Sequence of chain 1.C:
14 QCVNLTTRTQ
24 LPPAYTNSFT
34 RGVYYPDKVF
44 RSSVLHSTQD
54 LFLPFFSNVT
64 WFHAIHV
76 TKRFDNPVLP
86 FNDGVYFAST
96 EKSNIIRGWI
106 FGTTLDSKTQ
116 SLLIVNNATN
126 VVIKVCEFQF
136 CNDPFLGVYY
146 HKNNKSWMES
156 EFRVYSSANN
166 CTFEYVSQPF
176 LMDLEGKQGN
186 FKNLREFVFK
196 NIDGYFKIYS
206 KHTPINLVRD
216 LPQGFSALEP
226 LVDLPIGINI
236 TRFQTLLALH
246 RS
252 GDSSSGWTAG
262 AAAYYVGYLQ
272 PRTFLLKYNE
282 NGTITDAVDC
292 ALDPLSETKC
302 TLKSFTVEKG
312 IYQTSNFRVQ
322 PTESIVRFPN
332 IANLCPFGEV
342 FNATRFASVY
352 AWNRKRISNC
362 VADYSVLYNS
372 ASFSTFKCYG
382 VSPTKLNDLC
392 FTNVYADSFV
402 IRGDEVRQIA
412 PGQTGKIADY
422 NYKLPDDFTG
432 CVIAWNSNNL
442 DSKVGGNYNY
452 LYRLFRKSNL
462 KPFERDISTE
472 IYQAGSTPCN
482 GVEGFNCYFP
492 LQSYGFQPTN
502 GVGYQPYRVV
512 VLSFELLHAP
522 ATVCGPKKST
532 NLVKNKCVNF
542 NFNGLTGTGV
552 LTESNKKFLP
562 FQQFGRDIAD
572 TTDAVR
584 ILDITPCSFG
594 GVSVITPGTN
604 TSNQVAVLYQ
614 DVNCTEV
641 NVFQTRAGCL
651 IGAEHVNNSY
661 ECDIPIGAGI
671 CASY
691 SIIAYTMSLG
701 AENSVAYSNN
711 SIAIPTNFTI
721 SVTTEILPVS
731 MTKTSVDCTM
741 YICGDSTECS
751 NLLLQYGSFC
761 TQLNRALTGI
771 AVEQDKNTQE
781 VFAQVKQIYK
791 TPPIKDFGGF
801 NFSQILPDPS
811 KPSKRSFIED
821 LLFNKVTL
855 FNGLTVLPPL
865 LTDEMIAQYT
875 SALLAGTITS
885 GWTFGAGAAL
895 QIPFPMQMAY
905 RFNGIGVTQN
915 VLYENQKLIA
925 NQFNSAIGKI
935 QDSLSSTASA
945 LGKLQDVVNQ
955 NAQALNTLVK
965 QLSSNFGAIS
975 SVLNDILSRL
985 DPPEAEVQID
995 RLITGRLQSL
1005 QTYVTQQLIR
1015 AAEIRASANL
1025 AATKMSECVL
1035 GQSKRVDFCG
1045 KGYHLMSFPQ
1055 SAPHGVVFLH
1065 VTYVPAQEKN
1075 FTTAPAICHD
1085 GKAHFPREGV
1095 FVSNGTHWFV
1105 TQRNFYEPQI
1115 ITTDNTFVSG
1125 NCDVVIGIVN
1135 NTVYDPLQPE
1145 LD

Binding-site contacts:
Ligand atom O5 contacts residue PHE1103 of chain 1.C at 3.8 Å.
Ligand atom C8 contacts residue THR1100 of chain 1.C at 3.4 Å.
Ligand atom C2 contacts residue HIS1101 of chain 1.C at 4.3 Å.
Ligand atom C1 contacts residue HIS1101 of chain 1.C at 4.2 Å.
Ligand atom C4 contacts residue ASN1098 of chain 1.C at 4.3 Å.
Ligand atom C1 contacts residue ASN1098 of chain 1.C at 1.4 Å.
Ligand atom C8 contacts residue ASN1098 of chain 1.C at 3.3 Å.
Ligand atom N2 contacts residue THR1100 of chain 1.C at 3.8 Å.
Ligand atom O4 contacts residue HIS1101 of chain 1.C at 3.6 Å.
Ligand atom O6 contacts residue PHE1103 of chain 1.C at 3.6 Å.
Ligand atom O5 contacts residue ASN1098 of chain 1.C at 2.4 Å (h-bond).
Ligand atom C5 contacts residue PHE1103 of chain 1.C at 3.8 Å (hydrophobic).
Ligand atom C3 contacts residue HIS1101 of chain 1.C at 3.6 Å.
Ligand atom C6 contacts residue PHE1103 of chain 1.C at 3.7 Å (hydrophobic).
Ligand atom C2 contacts residue ASN1098 of chain 1.C at 2.5 Å.
Ligand atom C7 contacts residue ASN1098 of chain 1.C at 3.3 Å.
Ligand atom C4 contacts residue HIS1101 of chain 1.C at 3.9 Å.
Ligand atom C1 contacts residue PHE1103 of chain 1.C at 4.1 Å (hydrophobic).
Ligand atom O7 contacts residue ASN1098 of chain 1.C at 3.2 Å (h-bond).
Ligand atom C5 contacts residue HIS1101 of chain 1.C at 3.9 Å.
Ligand atom C5 contacts residue ASN1098 of chain 1.C at 3.6 Å.
Ligand atom C7 contacts residue THR1100 of chain 1.C at 4.2 Å.
Ligand atom C8 contacts residue GLY1099 of chain 1.C at 4.1 Å.
Ligand atom C3 contacts residue ASN1098 of chain 1.C at 3.8 Å.
Ligand atom N2 contacts residue ASN1098 of chain 1.C at 2.9 Å (h-bond).

A protein and the small-molecule ligand that binds it are described below.
Small molecule (SMILES): CC(=O)N[C@@H]1[C@@H](O)[C@H](O)[C@@H](CO)O[C@H]1O